Binding-site contacts:
Ligand atom O5 contacts residue TRP27 of chain 1.U at 2.5 Å.
Ligand atom C6 contacts residue ARG42 of chain 1.U at 3.7 Å.
Ligand atom O2 contacts residue PRO26 of chain 1.U at 3.7 Å.
Ligand atom C5 contacts residue ARG42 of chain 1.U at 3.8 Å.
Ligand atom C2 contacts residue TRP27 of chain 1.U at 2.5 Å (hydrophobic).
Ligand atom C1 contacts residue TRP27 of chain 1.U at 1.5 Å (hydrophobic).
Ligand atom O5 contacts residue ARG42 of chain 1.U at 3.2 Å (salt-bridge).
Ligand atom C1 contacts residue ARG42 of chain 1.U at 3.9 Å.
Ligand atom C3 contacts residue TRP27 of chain 1.U at 3.9 Å (hydrophobic).
Ligand atom C5 contacts residue TRP27 of chain 1.U at 3.8 Å (hydrophobic).
Ligand atom C4 contacts residue TRP27 of chain 1.U at 4.4 Å (hydrophobic).
Ligand atom O2 contacts residue TRP27 of chain 1.U at 3.0 Å.

Sequence of chain 1.U:
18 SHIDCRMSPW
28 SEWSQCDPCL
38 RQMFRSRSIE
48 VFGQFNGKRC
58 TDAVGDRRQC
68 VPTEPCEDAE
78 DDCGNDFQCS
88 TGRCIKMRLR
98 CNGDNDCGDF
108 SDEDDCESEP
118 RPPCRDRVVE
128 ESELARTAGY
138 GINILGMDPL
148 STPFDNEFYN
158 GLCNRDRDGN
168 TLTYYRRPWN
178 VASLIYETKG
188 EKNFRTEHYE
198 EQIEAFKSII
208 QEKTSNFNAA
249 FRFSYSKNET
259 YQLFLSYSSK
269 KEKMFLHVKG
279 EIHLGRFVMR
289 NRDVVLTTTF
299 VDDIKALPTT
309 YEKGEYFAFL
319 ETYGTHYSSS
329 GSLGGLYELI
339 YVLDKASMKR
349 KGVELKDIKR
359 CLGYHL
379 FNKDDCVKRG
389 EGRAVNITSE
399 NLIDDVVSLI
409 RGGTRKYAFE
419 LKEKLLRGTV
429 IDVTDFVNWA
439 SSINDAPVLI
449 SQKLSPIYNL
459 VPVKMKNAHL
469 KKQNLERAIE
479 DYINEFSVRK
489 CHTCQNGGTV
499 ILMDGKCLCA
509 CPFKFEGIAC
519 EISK

The small molecule below binds the protein below.
Small molecule (SMILES): OC[C@H]1O[C@@H](O)[C@@H](O)[C@@H](O)[C@@H]1O